Sequence of chain 1.A:
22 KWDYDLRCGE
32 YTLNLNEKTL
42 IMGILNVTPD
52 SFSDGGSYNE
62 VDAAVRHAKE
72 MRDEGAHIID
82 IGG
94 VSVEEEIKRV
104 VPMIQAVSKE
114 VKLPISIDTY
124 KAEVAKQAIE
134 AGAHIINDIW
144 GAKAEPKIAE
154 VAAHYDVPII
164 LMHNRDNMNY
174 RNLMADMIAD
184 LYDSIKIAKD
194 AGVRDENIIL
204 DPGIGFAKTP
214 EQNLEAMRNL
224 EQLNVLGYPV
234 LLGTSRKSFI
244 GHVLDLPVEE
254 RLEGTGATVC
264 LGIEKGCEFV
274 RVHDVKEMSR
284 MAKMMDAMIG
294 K

Binding-site contacts:
Ligand atom N4 contacts residue ARG274 of chain 1.A at 3.8 Å.
Ligand atom N3 contacts residue ARG274 of chain 1.A at 3.5 Å (salt-bridge).
Ligand atom C6 contacts residue PHE209 of chain 1.A at 3.3 Å (hydrophobic).
Ligand atom N4 contacts residue ILE142 of chain 1.A at 3.7 Å.
Ligand atom N2 contacts residue ASP204 of chain 1.A at 2.7 Å (salt-bridge).
Ligand atom C4 contacts residue ILE142 of chain 1.A at 3.4 Å (hydrophobic).
Ligand atom C10 contacts residue MET165 of chain 1.A at 3.6 Å (hydrophobic).
Ligand atom N1 contacts residue ASN140 of chain 1.A at 2.5 Å (h-bond).
Ligand atom O3 contacts residue PHE209 of chain 1.A at 3.9 Å.
Ligand atom N2 contacts residue MET165 of chain 1.A at 3.5 Å (h-bond).
Ligand atom N4 contacts residue ASN140 of chain 1.A at 3.0 Å (h-bond).
Ligand atom C7 contacts residue ASN140 of chain 1.A at 3.3 Å.
Ligand atom O3 contacts residue LYS240 of chain 1.A at 3.6 Å.
Ligand atom C3 contacts residue PHE209 of chain 1.A at 3.6 Å (hydrophobic).
Ligand atom C3 contacts residue ARG274 of chain 1.A at 3.3 Å.
Ligand atom N5 contacts residue ARG274 of chain 1.A at 3.5 Å.
Ligand atom O1 contacts residue PHE209 of chain 1.A at 3.3 Å.
Ligand atom C2 contacts residue ARG274 of chain 1.A at 3.3 Å.
Ligand atom N1 contacts residue ASP204 of chain 1.A at 3.0 Å (salt-bridge).
Ligand atom C10 contacts residue ASP204 of chain 1.A at 3.9 Å.
Ligand atom C5 contacts residue PHE209 of chain 1.A at 3.8 Å (hydrophobic).
Ligand atom C4 contacts residue ASN140 of chain 1.A at 3.6 Å.
Ligand atom N5 contacts residue ILE142 of chain 1.A at 3.5 Å.
Ligand atom C5 contacts residue ARG274 of chain 1.A at 3.5 Å.
Ligand atom C8 contacts residue ILE142 of chain 1.A at 3.6 Å (hydrophobic).
Ligand atom C4 contacts residue ASP121 of chain 1.A at 3.1 Å.
Ligand atom C3 contacts residue LYS240 of chain 1.A at 3.8 Å.
Ligand atom C9 contacts residue ARG274 of chain 1.A at 3.4 Å.
Ligand atom O4 contacts residue ARG274 of chain 1.A at 3.2 Å (salt-bridge).
Ligand atom C8 contacts residue ARG274 of chain 1.A at 3.6 Å.
Ligand atom C7 contacts residue MET165 of chain 1.A at 3.9 Å (hydrophobic).
Ligand atom C7 contacts residue ARG274 of chain 1.A at 3.9 Å.
Ligand atom C7 contacts residue ASP204 of chain 1.A at 3.3 Å.
Ligand atom O2 contacts residue ARG274 of chain 1.A at 2.9 Å (salt-bridge).
Ligand atom C4 contacts residue ARG274 of chain 1.A at 3.8 Å.
Ligand atom O1 contacts residue ARG274 of chain 1.A at 3.9 Å.
Ligand atom O3 contacts residue GLY236 of chain 1.A at 3.3 Å (h-bond).
Ligand atom O1 contacts residue LYS240 of chain 1.A at 2.5 Å (salt-bridge).
Ligand atom N1 contacts residue ILE163 of chain 1.A at 3.5 Å.
Ligand atom N1 contacts residue LEU234 of chain 1.A at 3.4 Å.

The small molecule below binds the protein below.
Small molecule (SMILES): C[C@H](CC(=O)O)c1nn(C)c2nc(N)[nH]c(=O)c2c1=O